Binding-site contacts:
Ligand atom N2 contacts residue ASN19 of chain 1.A at 2.9 Å (h-bond).
Ligand atom O5 contacts residue GLU133 of chain 1.A at 4.3 Å.
Ligand atom O7 contacts residue ASN19 of chain 1.A at 4.0 Å.
Ligand atom C3 contacts residue ASN19 of chain 1.A at 3.8 Å.
Ligand atom C5 contacts residue VAL22 of chain 1.A at 4.5 Å (hydrophobic).
Ligand atom C1 contacts residue ASN19 of chain 1.A at 1.4 Å.
Ligand atom O6 contacts residue LEU129 of chain 1.A at 4.5 Å.
Ligand atom C6 contacts residue VAL22 of chain 1.A at 4.3 Å (hydrophobic).
Ligand atom C2 contacts residue ASN19 of chain 1.A at 2.5 Å.
Ligand atom C4 contacts residue ASN19 of chain 1.A at 4.2 Å.
Ligand atom C5 contacts residue ASN19 of chain 1.A at 3.6 Å.
Ligand atom O5 contacts residue ASN19 of chain 1.A at 2.3 Å (h-bond).
Ligand atom O5 contacts residue VAL22 of chain 1.A at 3.7 Å.
Ligand atom C7 contacts residue ASN19 of chain 1.A at 3.7 Å.
Ligand atom C1 contacts residue VAL22 of chain 1.A at 4.3 Å (hydrophobic).

The protein below binds the small molecule below.
Small molecule (SMILES): CC(=O)N[C@@H]1[C@@H](O)[C@H](O)[C@@H](CO)O[C@H]1O

Sequence of chain 1.A:
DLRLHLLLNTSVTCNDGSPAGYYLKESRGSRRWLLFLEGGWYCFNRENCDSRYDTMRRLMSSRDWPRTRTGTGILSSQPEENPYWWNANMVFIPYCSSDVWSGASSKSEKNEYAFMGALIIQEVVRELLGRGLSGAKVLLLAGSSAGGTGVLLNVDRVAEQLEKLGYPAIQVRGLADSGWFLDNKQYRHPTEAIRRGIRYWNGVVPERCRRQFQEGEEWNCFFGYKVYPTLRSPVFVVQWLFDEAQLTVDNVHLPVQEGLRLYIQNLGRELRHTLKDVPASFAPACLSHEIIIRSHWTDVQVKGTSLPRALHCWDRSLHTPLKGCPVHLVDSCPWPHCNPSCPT